Binding-site contacts:
Ligand atom O5 contacts residue ASN15 of chain 1.B at 2.4 Å (h-bond).
Ligand atom C5 contacts residue ASN15 of chain 1.B at 3.7 Å.
Ligand atom C3 contacts residue ASN15 of chain 1.B at 3.8 Å.
Ligand atom C4 contacts residue ASN15 of chain 1.B at 4.3 Å.
Ligand atom C7 contacts residue ASN15 of chain 1.B at 3.6 Å.
Ligand atom C2 contacts residue ASN15 of chain 1.B at 2.5 Å.
Ligand atom O7 contacts residue ASN15 of chain 1.B at 4.0 Å.
Ligand atom C6 contacts residue ARG88 of chain 1.B at 4.2 Å.
Ligand atom N2 contacts residue ASN15 of chain 1.B at 2.9 Å (h-bond).
Ligand atom C1 contacts residue ASN15 of chain 1.B at 1.4 Å.

A protein and the small-molecule ligand that binds it are described below.
Small molecule (SMILES): CC(=O)N[C@@H]1[C@@H](O)[C@H](O)[C@@H](CO)O[C@H]1O

Sequence of chain 1.B:
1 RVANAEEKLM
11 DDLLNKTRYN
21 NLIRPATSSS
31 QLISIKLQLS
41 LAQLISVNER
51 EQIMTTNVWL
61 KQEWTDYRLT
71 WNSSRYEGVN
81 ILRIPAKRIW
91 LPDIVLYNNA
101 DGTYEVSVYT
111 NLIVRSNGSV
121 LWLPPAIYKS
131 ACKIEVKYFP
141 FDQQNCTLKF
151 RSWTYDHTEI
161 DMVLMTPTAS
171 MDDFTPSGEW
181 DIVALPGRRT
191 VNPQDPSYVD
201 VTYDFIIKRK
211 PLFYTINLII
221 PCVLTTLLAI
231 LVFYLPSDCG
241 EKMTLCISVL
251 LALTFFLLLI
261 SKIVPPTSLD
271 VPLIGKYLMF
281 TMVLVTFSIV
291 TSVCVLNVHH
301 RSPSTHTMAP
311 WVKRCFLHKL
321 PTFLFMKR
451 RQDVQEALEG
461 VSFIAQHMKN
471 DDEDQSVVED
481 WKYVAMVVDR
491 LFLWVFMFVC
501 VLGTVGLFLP